Binding-site contacts:
Ligand atom N2 contacts residue ASN36 of chain 1.A at 2.8 Å (h-bond).
Ligand atom C1 contacts residue THR38 of chain 1.A at 3.8 Å.
Ligand atom C7 contacts residue GLN323 of chain 1.A at 4.3 Å.
Ligand atom C7 contacts residue ASN36 of chain 1.A at 3.7 Å.
Ligand atom O6 contacts residue THR38 of chain 1.A at 3.4 Å (h-bond).
Ligand atom C1 contacts residue ASN36 of chain 1.A at 1.4 Å.
Ligand atom C5 contacts residue ASN36 of chain 1.A at 3.6 Å.
Ligand atom O5 contacts residue THR38 of chain 1.A at 3.4 Å.
Ligand atom C2 contacts residue ASN36 of chain 1.A at 2.4 Å.
Ligand atom O5 contacts residue ASN41 of chain 1.A at 3.4 Å (h-bond).
Ligand atom C3 contacts residue ASN36 of chain 1.A at 3.7 Å.
Ligand atom C5 contacts residue THR38 of chain 1.A at 3.6 Å.
Ligand atom O6 contacts residue GLU40 of chain 1.A at 3.8 Å.
Ligand atom O7 contacts residue ASN36 of chain 1.A at 4.2 Å.
Ligand atom O5 contacts residue ASN36 of chain 1.A at 2.3 Å (h-bond).
Ligand atom C8 contacts residue GLN323 of chain 1.A at 3.2 Å.
Ligand atom C6 contacts residue ASN41 of chain 1.A at 3.6 Å.
Ligand atom C6 contacts residue THR38 of chain 1.A at 3.4 Å.
Ligand atom C5 contacts residue ASN41 of chain 1.A at 4.4 Å.
Ligand atom C6 contacts residue GLU40 of chain 1.A at 4.1 Å.
Ligand atom C1 contacts residue ASN41 of chain 1.A at 4.0 Å.
Ligand atom N2 contacts residue GLN323 of chain 1.A at 4.5 Å.
Ligand atom C4 contacts residue ASN36 of chain 1.A at 4.2 Å.

This protein binds this small molecule.
Small molecule (SMILES): CC(=O)N[C@H]1[C@H](O[C@H]2[C@H](O)[C@@H](NC(C)=O)CO[C@@H]2CO)O[C@H](CO)[C@@H](O[C@@H]2O[C@H](CO[C@H]3O[C@H](CO)[C@@H](O)[C@H](O[C@H]4O[C@H](CO)[C@@H](O)[C@H](O)[C@@H]4O)[C@@H]3O)[C@@H](O)[C@H](O)[C@@H]2O)[C@@H]1O

Sequence of chain 1.A:
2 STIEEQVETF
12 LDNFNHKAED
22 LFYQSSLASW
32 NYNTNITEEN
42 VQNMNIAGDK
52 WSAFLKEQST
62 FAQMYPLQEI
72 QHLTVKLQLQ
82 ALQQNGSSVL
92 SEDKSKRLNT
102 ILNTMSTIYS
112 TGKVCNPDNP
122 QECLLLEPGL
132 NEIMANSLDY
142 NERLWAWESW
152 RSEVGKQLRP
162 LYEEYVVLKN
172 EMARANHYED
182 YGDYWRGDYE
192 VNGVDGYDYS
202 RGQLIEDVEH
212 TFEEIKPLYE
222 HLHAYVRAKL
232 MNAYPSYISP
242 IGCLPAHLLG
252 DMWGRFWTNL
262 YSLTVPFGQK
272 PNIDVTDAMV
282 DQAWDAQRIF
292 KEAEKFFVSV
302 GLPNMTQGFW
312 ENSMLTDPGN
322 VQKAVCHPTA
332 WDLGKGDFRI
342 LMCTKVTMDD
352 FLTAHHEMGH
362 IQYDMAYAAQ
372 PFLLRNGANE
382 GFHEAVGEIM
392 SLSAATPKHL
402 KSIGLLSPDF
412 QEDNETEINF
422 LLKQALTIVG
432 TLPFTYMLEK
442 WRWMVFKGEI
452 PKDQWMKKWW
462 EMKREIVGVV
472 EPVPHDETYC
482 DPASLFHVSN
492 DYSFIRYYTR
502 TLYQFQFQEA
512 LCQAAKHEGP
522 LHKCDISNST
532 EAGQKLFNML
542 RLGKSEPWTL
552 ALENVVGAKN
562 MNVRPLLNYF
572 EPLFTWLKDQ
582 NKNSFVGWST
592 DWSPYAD